A small-molecule ligand and the protein it binds are described below.
Small molecule (SMILES): CS(=O)(=O)c1ccc(C(=O)Nc2ccc(Cl)c(-c3ccccn3)c2)c(Cl)c1

Binding-site contacts:
Ligand atom CL contacts residue GLN550 of chain 1.A at 3.2 Å.
Ligand atom C18 contacts residue TRP250 of chain 1.A at 3.6 Å (hydrophobic).
Ligand atom C contacts residue TRP553 of chain 1.A at 3.7 Å (hydrophobic).
Ligand atom C11 contacts residue SER356 of chain 1.A at 3.5 Å.
Ligand atom C12 contacts residue SER356 of chain 1.A at 3.8 Å.
Ligand atom O1 contacts residue GLN550 of chain 1.A at 3.2 Å (h-bond).
Ligand atom C9 contacts residue VAL355 of chain 1.A at 4.0 Å (hydrophobic).
Ligand atom C13 contacts residue TYR363 of chain 1.A at 3.4 Å (hydrophobic).
Ligand atom C10 contacts residue VAL355 of chain 1.A at 3.9 Å (hydrophobic).
Ligand atom C14 contacts residue TYR363 of chain 1.A at 3.8 Å (hydrophobic).
Ligand atom N1 contacts residue TRP250 of chain 1.A at 3.6 Å.
Ligand atom CL1 contacts residue LEU595 of chain 1.A at 3.5 Å.
Ligand atom C8 contacts residue GLU591 of chain 1.A at 3.9 Å.
Ligand atom C2 contacts residue ASN188 of chain 1.A at 3.8 Å.
Ligand atom N contacts residue ASP353 of chain 1.A at 3.3 Å (salt-bridge).
Ligand atom N contacts residue TYR363 of chain 1.A at 3.5 Å.
Ligand atom C14 contacts residue GLU591 of chain 1.A at 3.7 Å.
Ligand atom C12 contacts residue GLU591 of chain 1.A at 3.4 Å.
Ligand atom C contacts residue LEU190 of chain 1.A at 3.6 Å (hydrophobic).
Ligand atom C8 contacts residue TYR363 of chain 1.A at 3.8 Å (hydrophobic).
Ligand atom C2 contacts residue ASP353 of chain 1.A at 4.0 Å.
Ligand atom C17 contacts residue MET598 of chain 1.A at 3.7 Å (hydrophobic).
Ligand atom C5 contacts residue GLN550 of chain 1.A at 3.8 Å.
Ligand atom C18 contacts residue TYR363 of chain 1.A at 3.8 Å (hydrophobic).
Ligand atom N1 contacts residue TYR363 of chain 1.A at 3.0 Å (h-bond).
Ligand atom C16 contacts residue ASN594 of chain 1.A at 3.6 Å.
Ligand atom C3 contacts residue ASP353 of chain 1.A at 3.6 Å.
Ligand atom O2 contacts residue GLU591 of chain 1.A at 3.2 Å (salt-bridge).
Ligand atom CL contacts residue ARG369 of chain 1.A at 3.0 Å.
Ligand atom C13 contacts residue GLU591 of chain 1.A at 3.3 Å.
Ligand atom C6 contacts residue GLN550 of chain 1.A at 3.5 Å.
Ligand atom C11 contacts residue GLU591 of chain 1.A at 3.9 Å.
Ligand atom C9 contacts residue ASP353 of chain 1.A at 3.2 Å.
Ligand atom C10 contacts residue SER356 of chain 1.A at 3.7 Å.
Ligand atom C12 contacts residue TYR363 of chain 1.A at 3.7 Å (hydrophobic).
Ligand atom C8 contacts residue ASP353 of chain 1.A at 3.5 Å.
Ligand atom C contacts residue PHE557 of chain 1.A at 3.9 Å (hydrophobic).
Ligand atom C15 contacts residue GLU591 of chain 1.A at 3.3 Å.
Ligand atom C6 contacts residue TYR363 of chain 1.A at 3.7 Å (hydrophobic).
Ligand atom C17 contacts residue TRP250 of chain 1.A at 3.9 Å (hydrophobic).

Sequence of chain 1.A:
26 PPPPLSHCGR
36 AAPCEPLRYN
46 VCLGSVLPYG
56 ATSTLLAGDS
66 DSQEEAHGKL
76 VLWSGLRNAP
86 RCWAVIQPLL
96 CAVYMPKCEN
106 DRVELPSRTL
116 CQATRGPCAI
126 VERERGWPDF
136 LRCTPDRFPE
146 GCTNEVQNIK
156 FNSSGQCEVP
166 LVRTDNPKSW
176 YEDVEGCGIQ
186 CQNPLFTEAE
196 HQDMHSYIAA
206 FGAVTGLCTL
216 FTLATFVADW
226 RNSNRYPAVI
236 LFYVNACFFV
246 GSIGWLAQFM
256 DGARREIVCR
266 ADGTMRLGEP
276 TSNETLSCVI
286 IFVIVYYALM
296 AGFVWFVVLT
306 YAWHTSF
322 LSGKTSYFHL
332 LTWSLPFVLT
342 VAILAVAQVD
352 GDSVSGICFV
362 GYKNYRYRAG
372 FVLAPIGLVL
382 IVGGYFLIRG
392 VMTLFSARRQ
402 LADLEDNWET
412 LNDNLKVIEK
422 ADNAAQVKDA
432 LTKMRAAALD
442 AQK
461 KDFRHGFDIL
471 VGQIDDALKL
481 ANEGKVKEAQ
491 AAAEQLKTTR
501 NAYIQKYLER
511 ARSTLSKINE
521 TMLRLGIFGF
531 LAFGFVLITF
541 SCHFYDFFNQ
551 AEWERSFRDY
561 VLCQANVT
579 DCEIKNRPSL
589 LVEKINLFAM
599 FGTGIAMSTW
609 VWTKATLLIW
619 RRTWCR